Sequence of chain 1.E:
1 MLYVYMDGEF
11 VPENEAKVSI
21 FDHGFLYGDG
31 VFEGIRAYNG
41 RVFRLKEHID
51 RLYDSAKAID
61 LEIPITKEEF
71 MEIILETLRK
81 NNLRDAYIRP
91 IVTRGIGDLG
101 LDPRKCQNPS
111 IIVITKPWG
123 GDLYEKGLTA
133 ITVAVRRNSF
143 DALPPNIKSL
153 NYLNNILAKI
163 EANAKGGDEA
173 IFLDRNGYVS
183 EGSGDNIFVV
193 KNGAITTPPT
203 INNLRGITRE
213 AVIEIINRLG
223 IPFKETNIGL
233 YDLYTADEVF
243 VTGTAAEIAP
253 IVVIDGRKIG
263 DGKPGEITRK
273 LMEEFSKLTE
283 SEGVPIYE

Binding-site contacts:
Ligand atom P contacts residue ILE209 of chain 1.E at 3.7 Å.
Ligand atom C2 contacts residue GLU183 of chain 1.E at 3.5 Å.
Ligand atom O2 contacts residue GLY100 of chain 1.F at 3.4 Å.
Ligand atom C2A contacts residue ASN157 of chain 1.E at 3.6 Å.
Ligand atom C2A contacts residue SER185 of chain 1.E at 3.7 Å.
Ligand atom C11 contacts residue LYS150 of chain 1.E at 3.8 Å.
Ligand atom C5 contacts residue LEU206 of chain 1.E at 3.6 Å (hydrophobic).
Ligand atom OP2 contacts residue ILE209 of chain 1.E at 2.9 Å (h-bond).
Ligand atom C6 contacts residue GLU183 of chain 1.E at 3.4 Å.
Ligand atom C4 contacts residue GLY186 of chain 1.E at 3.5 Å.
Ligand atom C6 contacts residue LEU206 of chain 1.E at 3.8 Å (hydrophobic).
Ligand atom OP3 contacts residue ILE209 of chain 1.E at 3.4 Å (h-bond).
Ligand atom C4A contacts residue LYS150 of chain 1.E at 2.4 Å.
Ligand atom N9 contacts residue LYS150 of chain 1.E at 3.6 Å (salt-bridge).
Ligand atom OP4 contacts residue LEU206 of chain 1.E at 3.5 Å.
Ligand atom OP2 contacts residue GLY208 of chain 1.E at 3.6 Å.
Ligand atom C2A contacts residue ARG139 of chain 1.E at 3.5 Å.
Ligand atom N1 contacts residue GLU183 of chain 1.E at 2.6 Å (salt-bridge).
Ligand atom OP3 contacts residue GLY208 of chain 1.E at 3.7 Å.
Ligand atom C9 contacts residue GLY186 of chain 1.E at 3.3 Å.
Ligand atom O2 contacts residue LEU101 of chain 1.F at 3.0 Å (h-bond).
Ligand atom N1 contacts residue ASP187 of chain 1.E at 3.6 Å.
Ligand atom C2A contacts residue GLU183 of chain 1.E at 3.4 Å.
Ligand atom C5 contacts residue GLY186 of chain 1.E at 3.7 Å.
Ligand atom OP2 contacts residue ARG51 of chain 1.E at 2.7 Å (salt-bridge).
Ligand atom P contacts residue THR246 of chain 1.E at 3.6 Å.
Ligand atom OP1 contacts residue THR246 of chain 1.E at 2.6 Å (h-bond).
Ligand atom C3 contacts residue TYR154 of chain 1.E at 3.6 Å (hydrophobic).
Ligand atom OP3 contacts residue THR210 of chain 1.E at 2.8 Å (h-bond).
Ligand atom C6 contacts residue ASN188 of chain 1.E at 3.7 Å.
Ligand atom N9 contacts residue GLY186 of chain 1.E at 3.1 Å (h-bond).
Ligand atom C4 contacts residue LYS150 of chain 1.E at 2.9 Å.
Ligand atom OP3 contacts residue GLY245 of chain 1.E at 3.5 Å.
Ligand atom C10 contacts residue GLY186 of chain 1.E at 3.6 Å.
Ligand atom O3 contacts residue LYS150 of chain 1.E at 3.2 Å (salt-bridge).
Ligand atom C3 contacts residue LYS150 of chain 1.E at 3.3 Å.
Ligand atom OP4 contacts residue GLY208 of chain 1.E at 3.7 Å.
Ligand atom O3 contacts residue TYR154 of chain 1.E at 2.7 Å (h-bond).
Ligand atom C6 contacts residue ASP187 of chain 1.E at 3.6 Å.
Ligand atom C7 contacts residue LEU101 of chain 1.F at 3.7 Å (hydrophobic).

Sequence of chain 1.F:
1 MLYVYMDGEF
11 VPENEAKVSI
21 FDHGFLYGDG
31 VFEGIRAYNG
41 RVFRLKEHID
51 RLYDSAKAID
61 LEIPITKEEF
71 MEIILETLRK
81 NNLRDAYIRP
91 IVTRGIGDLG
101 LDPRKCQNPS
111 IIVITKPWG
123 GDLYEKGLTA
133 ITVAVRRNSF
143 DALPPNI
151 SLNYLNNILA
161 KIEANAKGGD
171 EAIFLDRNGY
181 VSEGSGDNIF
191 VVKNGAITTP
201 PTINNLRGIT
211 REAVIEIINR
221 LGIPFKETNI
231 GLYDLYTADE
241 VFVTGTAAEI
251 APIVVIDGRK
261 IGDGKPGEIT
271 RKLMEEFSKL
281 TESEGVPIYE

A small-molecule ligand and the protein it binds are described below.
Small molecule (SMILES): Cc1ncc(COP(=O)(O)O)c(CNc2cccc(C(=O)O)c2)c1O